Binding-site contacts:
Ligand atom O7 contacts residue ASN657 of chain 1.B at 3.2 Å (h-bond).
Ligand atom O6 contacts residue ASP634 of chain 1.B at 4.3 Å.
Ligand atom C6 contacts residue GLU632 of chain 1.B at 3.4 Å.
Ligand atom N2 contacts residue ASN657 of chain 1.B at 3.0 Å (h-bond).
Ligand atom C7 contacts residue THR681 of chain 1.B at 4.2 Å.
Ligand atom O5 contacts residue ASN657 of chain 1.B at 2.2 Å (h-bond).
Ligand atom C1 contacts residue ASN657 of chain 1.B at 1.5 Å.
Ligand atom O6 contacts residue GLU632 of chain 1.B at 3.6 Å (salt-bridge).
Ligand atom C5 contacts residue GLU632 of chain 1.B at 3.9 Å.
Ligand atom C8 contacts residue ASN705 of chain 1.B at 4.3 Å.
Ligand atom O5 contacts residue GLU632 of chain 1.B at 3.4 Å (salt-bridge).
Ligand atom C4 contacts residue GLU632 of chain 1.B at 4.4 Å.
Ligand atom C4 contacts residue ASN657 of chain 1.B at 4.2 Å.
Ligand atom C3 contacts residue ASN657 of chain 1.B at 3.8 Å.
Ligand atom C1 contacts residue THR681 of chain 1.B at 4.5 Å.
Ligand atom C7 contacts residue ASN657 of chain 1.B at 3.3 Å.
Ligand atom C1 contacts residue GLU632 of chain 1.B at 4.4 Å.
Ligand atom C8 contacts residue THR681 of chain 1.B at 3.7 Å.
Ligand atom C2 contacts residue ASN657 of chain 1.B at 2.4 Å.
Ligand atom C5 contacts residue ASN657 of chain 1.B at 3.6 Å.
Ligand atom N2 contacts residue THR681 of chain 1.B at 4.4 Å.

Sequence of chain 1.B:
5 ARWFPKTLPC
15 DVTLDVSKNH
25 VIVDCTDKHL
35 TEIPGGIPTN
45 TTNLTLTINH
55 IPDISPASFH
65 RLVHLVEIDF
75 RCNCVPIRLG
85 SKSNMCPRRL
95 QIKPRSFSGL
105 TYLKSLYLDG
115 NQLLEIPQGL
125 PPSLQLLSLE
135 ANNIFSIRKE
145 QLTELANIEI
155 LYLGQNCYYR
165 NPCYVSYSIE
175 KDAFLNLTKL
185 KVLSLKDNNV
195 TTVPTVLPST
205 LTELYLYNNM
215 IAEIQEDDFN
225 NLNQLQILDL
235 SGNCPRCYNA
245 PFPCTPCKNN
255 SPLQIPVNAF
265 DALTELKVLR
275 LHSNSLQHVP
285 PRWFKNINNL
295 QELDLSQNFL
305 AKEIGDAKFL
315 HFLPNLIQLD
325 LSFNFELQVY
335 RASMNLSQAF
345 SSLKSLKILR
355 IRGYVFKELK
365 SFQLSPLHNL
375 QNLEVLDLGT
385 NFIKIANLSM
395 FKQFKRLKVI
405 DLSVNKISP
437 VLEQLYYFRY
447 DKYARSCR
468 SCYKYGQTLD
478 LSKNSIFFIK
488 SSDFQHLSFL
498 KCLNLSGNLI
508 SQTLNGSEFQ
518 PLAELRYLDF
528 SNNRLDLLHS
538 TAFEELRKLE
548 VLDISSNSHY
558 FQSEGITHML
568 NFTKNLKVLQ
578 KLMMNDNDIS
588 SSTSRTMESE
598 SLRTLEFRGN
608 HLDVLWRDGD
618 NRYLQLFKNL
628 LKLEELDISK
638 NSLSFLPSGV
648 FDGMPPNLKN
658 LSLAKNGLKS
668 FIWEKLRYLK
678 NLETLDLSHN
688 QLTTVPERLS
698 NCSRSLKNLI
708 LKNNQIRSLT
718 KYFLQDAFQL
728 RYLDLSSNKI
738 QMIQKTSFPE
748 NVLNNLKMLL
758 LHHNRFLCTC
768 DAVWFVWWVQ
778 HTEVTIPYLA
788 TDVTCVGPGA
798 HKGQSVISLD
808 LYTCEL

This small molecule binds to this protein.
Small molecule (SMILES): CC(=O)N[C@@H]1[C@@H](O)[C@H](O)[C@@H](CO)O[C@H]1O